The protein below binds the small molecule below.
Small molecule (SMILES): CC(=O)N[C@H]1[C@H](O[C@H]2[C@H](O)[C@@H](NC(C)=O)CO[C@@H]2CO)O[C@H](CO)[C@@H](O)[C@@H]1O

Binding-site contacts:
Ligand atom C8 contacts residue GLY296 of chain 2.E at 4.4 Å.
Ligand atom O5 contacts residue ASN280 of chain 2.E at 2.4 Å (h-bond).
Ligand atom O7 contacts residue ASN280 of chain 2.E at 4.4 Å.
Ligand atom C1 contacts residue ASN280 of chain 2.E at 1.4 Å.
Ligand atom C2 contacts residue ASN280 of chain 2.E at 2.5 Å.
Ligand atom C7 contacts residue ASN280 of chain 2.E at 3.9 Å.
Ligand atom C8 contacts residue ARG324 of chain 2.E at 4.2 Å.
Ligand atom C5 contacts residue ASN280 of chain 2.E at 3.7 Å.
Ligand atom C4 contacts residue ASN280 of chain 2.E at 4.2 Å.
Ligand atom N2 contacts residue ASN280 of chain 2.E at 2.9 Å (h-bond).
Ligand atom C3 contacts residue ASN280 of chain 2.E at 3.8 Å.

Sequence of chain 2.E:
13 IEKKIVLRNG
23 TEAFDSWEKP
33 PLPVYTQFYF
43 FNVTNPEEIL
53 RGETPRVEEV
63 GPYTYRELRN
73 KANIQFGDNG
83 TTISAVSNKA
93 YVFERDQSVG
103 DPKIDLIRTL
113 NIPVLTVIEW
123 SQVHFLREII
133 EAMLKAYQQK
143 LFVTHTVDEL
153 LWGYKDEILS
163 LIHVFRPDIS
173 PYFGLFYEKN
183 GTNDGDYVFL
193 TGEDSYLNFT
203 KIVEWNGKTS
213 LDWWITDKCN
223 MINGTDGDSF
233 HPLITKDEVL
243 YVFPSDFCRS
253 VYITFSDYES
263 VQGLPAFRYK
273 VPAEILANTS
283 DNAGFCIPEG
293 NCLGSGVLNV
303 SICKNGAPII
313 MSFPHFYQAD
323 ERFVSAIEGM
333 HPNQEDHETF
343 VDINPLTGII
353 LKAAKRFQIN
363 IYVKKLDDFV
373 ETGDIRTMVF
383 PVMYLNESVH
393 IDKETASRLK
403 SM